Sequence of chain 1.B:
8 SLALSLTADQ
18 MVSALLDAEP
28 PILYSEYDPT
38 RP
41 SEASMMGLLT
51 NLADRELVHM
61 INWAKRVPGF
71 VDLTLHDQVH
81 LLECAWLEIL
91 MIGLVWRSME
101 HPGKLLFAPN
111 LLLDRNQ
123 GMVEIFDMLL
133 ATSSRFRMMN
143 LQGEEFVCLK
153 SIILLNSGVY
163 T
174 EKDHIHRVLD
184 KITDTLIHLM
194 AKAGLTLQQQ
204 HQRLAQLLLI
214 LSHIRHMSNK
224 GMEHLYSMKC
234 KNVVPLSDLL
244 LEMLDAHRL

Binding-site contacts:
Ligand atom C10 contacts residue GLU56 of chain 1.B at 3.3 Å.
Ligand atom C18 contacts residue THR50 of chain 1.B at 3.7 Å.
Ligand atom C18 contacts residue MET46 of chain 1.B at 3.5 Å (hydrophobic).
Ligand atom C12 contacts residue LEU94 of chain 1.B at 4.1 Å (hydrophobic).
Ligand atom C03 contacts residue MET124 of chain 1.B at 4.2 Å (hydrophobic).
Ligand atom O01 contacts residue LEU90 of chain 1.B at 3.8 Å.
Ligand atom C18 contacts residue LEU49 of chain 1.B at 3.9 Å (hydrophobic).
Ligand atom C10 contacts residue ALA53 of chain 1.B at 3.9 Å (hydrophobic).
Ligand atom C02 contacts residue ILE127 of chain 1.B at 3.8 Å (hydrophobic).
Ligand atom CL1 contacts residue PHE107 of chain 1.B at 3.5 Å.
Ligand atom C19 contacts residue LEU49 of chain 1.B at 3.6 Å (hydrophobic).
Ligand atom C04 contacts residue GLY224 of chain 1.B at 3.9 Å.
Ligand atom O02 contacts residue THR50 of chain 1.B at 2.7 Å (h-bond).
Ligand atom C09 contacts residue LEU49 of chain 1.B at 3.8 Å (hydrophobic).
Ligand atom C03 contacts residue HIS227 of chain 1.B at 4.2 Å.
Ligand atom C13 contacts residue PHE107 of chain 1.B at 4.0 Å (hydrophobic).
Ligand atom C16 contacts residue LEU228 of chain 1.B at 4.0 Å (hydrophobic).
Ligand atom C10 contacts residue LEU52 of chain 1.B at 4.2 Å (hydrophobic).
Ligand atom CL1 contacts residue LEU131 of chain 1.B at 4.0 Å.
Ligand atom C02 contacts residue MET124 of chain 1.B at 3.8 Å (hydrophobic).
Ligand atom C04 contacts residue LEU228 of chain 1.B at 3.9 Å (hydrophobic).
Ligand atom O02 contacts residue LEU239 of chain 1.B at 4.0 Å.
Ligand atom C12 contacts residue LEU90 of chain 1.B at 3.5 Å (hydrophobic).
Ligand atom O02 contacts residue LEU243 of chain 1.B at 3.8 Å.
Ligand atom C11 contacts residue LEU90 of chain 1.B at 4.0 Å (hydrophobic).
Ligand atom O01 contacts residue GLU56 of chain 1.B at 2.6 Å (salt-bridge).
Ligand atom C15 contacts residue ALA53 of chain 1.B at 3.7 Å (hydrophobic).
Ligand atom C11 contacts residue GLU56 of chain 1.B at 3.3 Å.
Ligand atom C03 contacts residue GLY224 of chain 1.B at 4.2 Å.
Ligand atom C16 contacts residue ALA53 of chain 1.B at 3.6 Å (hydrophobic).
Ligand atom CL1 contacts residue PHE128 of chain 1.B at 4.0 Å.
Ligand atom C17 contacts residue LEU228 of chain 1.B at 3.8 Å (hydrophobic).
Ligand atom C09 contacts residue ALA53 of chain 1.B at 3.7 Å (hydrophobic).
Ligand atom O01 contacts residue ARG97 of chain 1.B at 3.0 Å (salt-bridge).
Ligand atom C19 contacts residue MET46 of chain 1.B at 3.9 Å (hydrophobic).
Ligand atom C17 contacts residue THR50 of chain 1.B at 3.5 Å.
Ligand atom C03 contacts residue ILE127 of chain 1.B at 4.0 Å (hydrophobic).
Ligand atom C18 contacts residue LEU228 of chain 1.B at 3.9 Å (hydrophobic).
Ligand atom C11 contacts residue ARG97 of chain 1.B at 4.0 Å.
Ligand atom O02 contacts residue LEU228 of chain 1.B at 3.8 Å.

A small-molecule ligand and the protein it binds are described below.
Small molecule (SMILES): Oc1ccc(C(=Nc2ccccc2Cl)c2ccc(O)cc2)cc1